The small molecule below binds the protein below.
Small molecule (SMILES): Nc1ncnc2c1ncn2[C@@H]1O[C@H](COP(=O)(O)OP(=O)(O)OP(O)(O)=S)[C@@H](O)[C@H]1O

Sequence of chain 1.D:
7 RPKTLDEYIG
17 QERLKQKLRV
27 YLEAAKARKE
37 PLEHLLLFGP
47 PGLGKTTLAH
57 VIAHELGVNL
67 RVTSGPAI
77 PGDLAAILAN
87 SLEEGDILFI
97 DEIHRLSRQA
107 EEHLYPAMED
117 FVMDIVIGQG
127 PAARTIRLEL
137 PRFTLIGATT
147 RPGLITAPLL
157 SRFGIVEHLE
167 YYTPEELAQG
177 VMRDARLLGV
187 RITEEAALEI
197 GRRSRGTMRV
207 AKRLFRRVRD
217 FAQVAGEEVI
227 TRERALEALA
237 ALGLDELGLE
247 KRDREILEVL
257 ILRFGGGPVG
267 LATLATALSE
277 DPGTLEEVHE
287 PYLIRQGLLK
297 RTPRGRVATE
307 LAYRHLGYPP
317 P

Binding-site contacts:
Ligand atom O3A contacts residue GLY50 of chain 1.D at 3.8 Å.
Ligand atom O3B contacts residue GLY50 of chain 1.D at 3.0 Å (h-bond).
Ligand atom N1 contacts residue ILE15 of chain 1.D at 1.4 Å.
Ligand atom O3A contacts residue THR52 of chain 1.D at 3.8 Å.
Ligand atom O2B contacts residue LEU49 of chain 1.D at 3.3 Å.
Ligand atom N6 contacts residue TYR14 of chain 1.D at 3.5 Å.
Ligand atom PB contacts residue GLY50 of chain 1.D at 2.9 Å.
Ligand atom PG contacts residue LEU49 of chain 1.D at 3.9 Å.
Ligand atom O2B contacts residue LYS51 of chain 1.D at 2.8 Å (salt-bridge).
Ligand atom N9 contacts residue THR53 of chain 1.D at 3.9 Å.
Ligand atom PA contacts residue GLY50 of chain 1.D at 3.8 Å.
Ligand atom O3G contacts residue PRO47 of chain 1.D at 2.5 Å.
Ligand atom C6 contacts residue ILE15 of chain 1.D at 2.4 Å (hydrophobic).
Ligand atom PG contacts residue GLY48 of chain 1.D at 2.8 Å.
Ligand atom N3 contacts residue ILE15 of chain 1.D at 3.4 Å.
Ligand atom O3B contacts residue LEU49 of chain 1.D at 3.4 Å (h-bond).
Ligand atom O2' contacts residue ARG7 of chain 1.D at 3.9 Å.
Ligand atom S1G contacts residue ARG158 of chain 1.C at 3.8 Å.
Ligand atom O3G contacts residue GLY48 of chain 1.D at 1.3 Å (h-bond).
Ligand atom S1G contacts residue GLY48 of chain 1.D at 3.8 Å.
Ligand atom O1A contacts residue THR53 of chain 1.D at 3.1 Å (h-bond).
Ligand atom O1B contacts residue GLY50 of chain 1.D at 3.7 Å.
Ligand atom C5 contacts residue ILE15 of chain 1.D at 3.5 Å (hydrophobic).
Ligand atom O3G contacts residue LEU49 of chain 1.D at 3.0 Å (h-bond).
Ligand atom C2 contacts residue PRO8 of chain 1.D at 3.6 Å (hydrophobic).
Ligand atom N6 contacts residue ILE15 of chain 1.D at 2.9 Å.
Ligand atom C2' contacts residue THR53 of chain 1.D at 3.6 Å.
Ligand atom O1B contacts residue LYS51 of chain 1.D at 3.6 Å (salt-bridge).
Ligand atom O1A contacts residue GLY50 of chain 1.D at 3.1 Å.
Ligand atom O2B contacts residue GLY50 of chain 1.D at 1.4 Å.
Ligand atom N6 contacts residue TYR168 of chain 1.D at 3.5 Å (h-bond).
Ligand atom O2G contacts residue GLY48 of chain 1.D at 3.8 Å.
Ligand atom O3B contacts residue GLY48 of chain 1.D at 3.3 Å.
Ligand atom C2 contacts residue ILE15 of chain 1.D at 2.2 Å (hydrophobic).
Ligand atom PB contacts residue LYS51 of chain 1.D at 3.8 Å.
Ligand atom C5' contacts residue THR53 of chain 1.D at 3.8 Å.
Ligand atom O1B contacts residue THR52 of chain 1.D at 3.8 Å.
Ligand atom O2' contacts residue PRO8 of chain 1.D at 3.6 Å.
Ligand atom C4 contacts residue ILE15 of chain 1.D at 3.9 Å (hydrophobic).
Ligand atom N3 contacts residue PRO8 of chain 1.D at 3.8 Å.

Sequence of chain 1.C:
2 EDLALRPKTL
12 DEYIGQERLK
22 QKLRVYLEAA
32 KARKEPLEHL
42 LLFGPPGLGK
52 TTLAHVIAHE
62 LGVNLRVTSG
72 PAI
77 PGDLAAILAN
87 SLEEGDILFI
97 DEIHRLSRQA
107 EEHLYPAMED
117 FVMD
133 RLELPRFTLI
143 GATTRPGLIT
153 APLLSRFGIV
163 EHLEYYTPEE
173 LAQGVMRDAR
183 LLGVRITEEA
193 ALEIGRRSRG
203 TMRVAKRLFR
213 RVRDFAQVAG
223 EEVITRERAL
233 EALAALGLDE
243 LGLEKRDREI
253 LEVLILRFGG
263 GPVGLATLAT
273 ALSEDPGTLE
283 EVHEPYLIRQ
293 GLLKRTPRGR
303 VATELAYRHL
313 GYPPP